A protein and the small-molecule ligand that binds it are described below.
Small molecule (SMILES): CC(=O)N[C@@H]1[C@@H](O)[C@H](O)[C@@H](CO)O[C@H]1O

Binding-site contacts:
Ligand atom O3 contacts residue NAG1 of chain 2.X at 2.6 Å (h-bond).
Ligand atom C1 contacts residue VAL31 of chain 2.D at 4.3 Å (hydrophobic).
Ligand atom O6 contacts residue NAG1 of chain 2.X at 3.0 Å.
Ligand atom C2 contacts residue ASN69 of chain 2.D at 4.2 Å.
Ligand atom C5 contacts residue ASN69 of chain 2.D at 3.7 Å.
Ligand atom C5 contacts residue MET33 of chain 2.D at 3.7 Å (hydrophobic).
Ligand atom C4 contacts residue NAG1 of chain 2.X at 3.2 Å.
Ligand atom C8 contacts residue ARG57 of chain 2.D at 4.2 Å.
Ligand atom C3 contacts residue VAL31 of chain 2.D at 3.0 Å (hydrophobic).
Ligand atom C8 contacts residue SER70 of chain 2.D at 3.7 Å.
Ligand atom C4 contacts residue VAL31 of chain 2.D at 3.8 Å (hydrophobic).
Ligand atom C5 contacts residue NAG1 of chain 2.X at 4.4 Å.
Ligand atom C7 contacts residue ASN69 of chain 2.D at 3.8 Å.
Ligand atom C7 contacts residue SER70 of chain 2.D at 4.4 Å.
Ligand atom O5 contacts residue ASN69 of chain 2.D at 2.8 Å (h-bond).
Ligand atom O5 contacts residue MET33 of chain 2.D at 4.2 Å.
Ligand atom N2 contacts residue ASN69 of chain 2.D at 4.3 Å.
Ligand atom O4 contacts residue VAL31 of chain 2.D at 3.3 Å.
Ligand atom C6 contacts residue LEU24 of chain 2.D at 4.5 Å (hydrophobic).
Ligand atom C6 contacts residue NAG1 of chain 2.X at 4.3 Å.
Ligand atom O7 contacts residue ASN69 of chain 2.D at 3.8 Å.
Ligand atom O3 contacts residue VAL31 of chain 2.D at 3.6 Å.
Ligand atom C6 contacts residue ASN69 of chain 2.D at 4.4 Å.
Ligand atom C8 contacts residue ASN69 of chain 2.D at 3.4 Å.
Ligand atom C6 contacts residue MET33 of chain 2.D at 3.5 Å (hydrophobic).
Ligand atom O1 contacts residue MET33 of chain 2.D at 3.9 Å.
Ligand atom C2 contacts residue VAL31 of chain 2.D at 4.0 Å (hydrophobic).
Ligand atom C3 contacts residue NAG1 of chain 2.X at 3.7 Å.
Ligand atom O1 contacts residue ASN69 of chain 2.D at 2.1 Å (h-bond).
Ligand atom O1 contacts residue VAL31 of chain 2.D at 3.4 Å (h-bond).
Ligand atom C5 contacts residue VAL31 of chain 2.D at 4.2 Å (hydrophobic).
Ligand atom O1 contacts residue SER70 of chain 2.D at 4.2 Å.
Ligand atom N2 contacts residue VAL31 of chain 2.D at 4.0 Å.
Ligand atom O4 contacts residue NAG1 of chain 2.X at 3.0 Å.
Ligand atom C1 contacts residue ASN69 of chain 2.D at 2.7 Å.

Sequence of chain 2.D:
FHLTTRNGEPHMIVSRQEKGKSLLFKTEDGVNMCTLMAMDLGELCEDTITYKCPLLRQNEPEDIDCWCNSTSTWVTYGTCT